Sequence of chain 48.C:
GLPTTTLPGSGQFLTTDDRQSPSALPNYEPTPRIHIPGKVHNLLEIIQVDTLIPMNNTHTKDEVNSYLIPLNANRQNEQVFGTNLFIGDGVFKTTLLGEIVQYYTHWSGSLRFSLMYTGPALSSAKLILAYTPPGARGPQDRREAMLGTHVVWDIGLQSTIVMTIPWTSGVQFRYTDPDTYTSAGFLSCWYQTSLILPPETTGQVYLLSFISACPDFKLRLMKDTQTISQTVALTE

The protein below binds the small molecule below.
Small molecule (SMILES): Cc1cc(CCCCCOc2ccc(C3=NCCO3)cc2Cl)on1

Binding-site contacts:
Ligand atom C2A contacts residue PHE186 of chain 48.A at 3.2 Å (hydrophobic).
Ligand atom C6B contacts residue TYR128 of chain 48.A at 3.8 Å (hydrophobic).
Ligand atom N3A contacts residue ALA24 of chain 48.C at 3.6 Å.
Ligand atom C4B contacts residue MET224 of chain 48.A at 3.8 Å (hydrophobic).
Ligand atom O1B contacts residue ILE104 of chain 48.A at 3.8 Å.
Ligand atom N3A contacts residue PRO174 of chain 48.A at 3.7 Å.
Ligand atom C4C contacts residue VAL188 of chain 48.A at 3.9 Å (hydrophobic).
Ligand atom C4A contacts residue PRO174 of chain 48.A at 3.3 Å (hydrophobic).
Ligand atom CL1 contacts residue ILE104 of chain 48.A at 3.5 Å.
Ligand atom C2B contacts residue TYR152 of chain 48.A at 3.8 Å (hydrophobic).
Ligand atom C5B contacts residue PHE186 of chain 48.A at 3.5 Å (hydrophobic).
Ligand atom C4B contacts residue TYR152 of chain 48.A at 3.8 Å (hydrophobic).
Ligand atom C1C contacts residue LEU106 of chain 48.A at 3.5 Å (hydrophobic).
Ligand atom O1A contacts residue MET224 of chain 48.A at 2.8 Å.
Ligand atom N2 contacts residue ASN219 of chain 48.A at 3.6 Å.
Ligand atom C31 contacts residue TYR197 of chain 48.A at 3.9 Å (hydrophobic).
Ligand atom C5B contacts residue MET224 of chain 48.A at 3.5 Å (hydrophobic).
Ligand atom C2C contacts residue TYR128 of chain 48.A at 3.8 Å (hydrophobic).
Ligand atom C5 contacts residue LEU106 of chain 48.A at 3.7 Å (hydrophobic).
Ligand atom C3B contacts residue TYR152 of chain 48.A at 3.7 Å (hydrophobic).
Ligand atom C2B contacts residue VAL188 of chain 48.A at 3.7 Å (hydrophobic).
Ligand atom C5A contacts residue PHE186 of chain 48.A at 3.4 Å (hydrophobic).
Ligand atom C2C contacts residue TYR197 of chain 48.A at 3.8 Å (hydrophobic).
Ligand atom C1C contacts residue TYR128 of chain 48.A at 3.7 Å (hydrophobic).
Ligand atom CL1 contacts residue TYR128 of chain 48.A at 3.3 Å.
Ligand atom O1 contacts residue MET221 of chain 48.A at 3.2 Å (h-bond).
Ligand atom C4 contacts residue LEU106 of chain 48.A at 3.6 Å (hydrophobic).
Ligand atom C5C contacts residue VAL188 of chain 48.A at 3.9 Å (hydrophobic).
Ligand atom N3A contacts residue PHE186 of chain 48.A at 3.9 Å.
Ligand atom C5A contacts residue VAL176 of chain 48.A at 3.2 Å (hydrophobic).
Ligand atom C5C contacts residue VAL191 of chain 48.A at 3.9 Å (hydrophobic).
Ligand atom C5A contacts residue ALA150 of chain 48.A at 3.9 Å (hydrophobic).
Ligand atom O1A contacts residue PHE186 of chain 48.A at 2.8 Å.
Ligand atom C4C contacts residue VAL191 of chain 48.A at 3.5 Å (hydrophobic).
Ligand atom C2A contacts residue MET224 of chain 48.A at 3.4 Å (hydrophobic).
Ligand atom C1B contacts residue VAL188 of chain 48.A at 3.9 Å (hydrophobic).
Ligand atom C3C contacts residue TYR128 of chain 48.A at 3.4 Å (hydrophobic).
Ligand atom C5C contacts residue TYR152 of chain 48.A at 3.9 Å (hydrophobic).
Ligand atom C5A contacts residue MET224 of chain 48.A at 3.5 Å (hydrophobic).
Ligand atom C4B contacts residue PHE186 of chain 48.A at 3.4 Å (hydrophobic).

Sequence of chain 48.A:
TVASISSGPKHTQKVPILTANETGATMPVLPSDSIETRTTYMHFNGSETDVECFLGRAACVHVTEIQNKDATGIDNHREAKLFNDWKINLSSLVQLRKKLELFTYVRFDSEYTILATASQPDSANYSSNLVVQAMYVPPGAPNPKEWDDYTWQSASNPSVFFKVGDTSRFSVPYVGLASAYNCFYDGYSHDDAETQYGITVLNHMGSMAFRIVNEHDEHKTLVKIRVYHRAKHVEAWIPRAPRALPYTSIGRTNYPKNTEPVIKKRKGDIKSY

Sequence of chain 49.C:
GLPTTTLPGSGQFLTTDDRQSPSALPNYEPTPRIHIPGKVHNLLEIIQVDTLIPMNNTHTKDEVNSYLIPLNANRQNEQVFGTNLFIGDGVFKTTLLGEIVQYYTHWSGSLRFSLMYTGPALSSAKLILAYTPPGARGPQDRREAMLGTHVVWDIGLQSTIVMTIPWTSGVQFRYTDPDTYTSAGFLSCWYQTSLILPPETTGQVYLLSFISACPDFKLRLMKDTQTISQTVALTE